Sequence of chain 1.A:
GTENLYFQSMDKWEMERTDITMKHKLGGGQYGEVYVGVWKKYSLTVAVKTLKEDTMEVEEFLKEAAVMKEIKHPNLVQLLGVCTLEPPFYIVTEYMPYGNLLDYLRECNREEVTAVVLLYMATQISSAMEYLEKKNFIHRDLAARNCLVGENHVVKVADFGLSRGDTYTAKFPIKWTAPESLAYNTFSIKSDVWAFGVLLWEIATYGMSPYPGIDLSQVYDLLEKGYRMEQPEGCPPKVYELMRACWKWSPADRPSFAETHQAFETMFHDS

This protein binds this small molecule.
Small molecule (SMILES): Cc1ccc(NC(=O)c2ccc(CN3CCN(C)CC3)cc2)cc1Nc1nccc(-c2cccnc2)n1

Binding-site contacts:
Ligand atom C49 contacts residue ILE152 of chain 1.A at 3.5 Å (hydrophobic).
Ligand atom C11 contacts residue VAL48 of chain 1.A at 3.7 Å (hydrophobic).
Ligand atom C12 contacts residue TYR45 of chain 1.A at 3.7 Å (hydrophobic).
Ligand atom C20 contacts residue ALA61 of chain 1.A at 3.6 Å (hydrophobic).
Ligand atom C2 contacts residue TYR109 of chain 1.A at 3.7 Å (hydrophobic).
Ligand atom C20 contacts residue THR107 of chain 1.A at 3.7 Å.
Ligand atom C29 contacts residue ASP173 of chain 1.A at 3.6 Å.
Ligand atom O29 contacts residue ALA172 of chain 1.A at 3.4 Å.
Ligand atom C2 contacts residue MET110 of chain 1.A at 3.1 Å (hydrophobic).
Ligand atom N13 contacts residue THR107 of chain 1.A at 3.0 Å (h-bond).
Ligand atom N21 contacts residue GLU78 of chain 1.A at 2.9 Å (salt-bridge).
Ligand atom N3 contacts residue TYR109 of chain 1.A at 3.6 Å.
Ligand atom C17 contacts residue MET82 of chain 1.A at 3.7 Å (hydrophobic).
Ligand atom C18 contacts residue LYS63 of chain 1.A at 3.6 Å.
Ligand atom C54 contacts residue HIS153 of chain 1.A at 3.7 Å.
Ligand atom C4 contacts residue MET110 of chain 1.A at 3.7 Å (hydrophobic).
Ligand atom C16 contacts residue GLU78 of chain 1.A at 3.4 Å.
Ligand atom C50 contacts residue ILE152 of chain 1.A at 3.1 Å (hydrophobic).
Ligand atom N8 contacts residue ALA61 of chain 1.A at 3.6 Å.
Ligand atom C14 contacts residue THR107 of chain 1.A at 3.5 Å.
Ligand atom C11 contacts residue PHE174 of chain 1.A at 3.4 Å (hydrophobic).
Ligand atom C52 contacts residue HIS153 of chain 1.A at 3.4 Å.
Ligand atom C25 contacts residue GLU78 of chain 1.A at 3.4 Å.
Ligand atom C53 contacts residue ASP173 of chain 1.A at 3.3 Å.
Ligand atom C54 contacts residue ILE152 of chain 1.A at 3.4 Å (hydrophobic).
Ligand atom C52 contacts residue ASP173 of chain 1.A at 3.1 Å.
Ligand atom O29 contacts residue ASP173 of chain 1.A at 2.8 Å (salt-bridge).
Ligand atom C18 contacts residue ILE105 of chain 1.A at 3.7 Å (hydrophobic).
Ligand atom C19 contacts residue THR107 of chain 1.A at 3.5 Å.
Ligand atom C17 contacts residue GLU78 of chain 1.A at 3.2 Å.
Ligand atom N10 contacts residue PHE174 of chain 1.A at 3.5 Å.
Ligand atom N21 contacts residue MET82 of chain 1.A at 3.4 Å (h-bond).
Ligand atom N3 contacts residue MET110 of chain 1.A at 2.9 Å (h-bond).
Ligand atom N21 contacts residue ASP173 of chain 1.A at 3.7 Å.
Ligand atom C22 contacts residue ASP173 of chain 1.A at 3.4 Å.
Ligand atom C20 contacts residue ILE105 of chain 1.A at 3.7 Å (hydrophobic).
Ligand atom C20 contacts residue LYS63 of chain 1.A at 3.5 Å.
Ligand atom N51 contacts residue HIS153 of chain 1.A at 3.2 Å (h-bond).
Ligand atom N51 contacts residue ILE152 of chain 1.A at 2.8 Å (h-bond).
Ligand atom O29 contacts residue VAL91 of chain 1.A at 3.3 Å.